Sequence of chain 1.B:
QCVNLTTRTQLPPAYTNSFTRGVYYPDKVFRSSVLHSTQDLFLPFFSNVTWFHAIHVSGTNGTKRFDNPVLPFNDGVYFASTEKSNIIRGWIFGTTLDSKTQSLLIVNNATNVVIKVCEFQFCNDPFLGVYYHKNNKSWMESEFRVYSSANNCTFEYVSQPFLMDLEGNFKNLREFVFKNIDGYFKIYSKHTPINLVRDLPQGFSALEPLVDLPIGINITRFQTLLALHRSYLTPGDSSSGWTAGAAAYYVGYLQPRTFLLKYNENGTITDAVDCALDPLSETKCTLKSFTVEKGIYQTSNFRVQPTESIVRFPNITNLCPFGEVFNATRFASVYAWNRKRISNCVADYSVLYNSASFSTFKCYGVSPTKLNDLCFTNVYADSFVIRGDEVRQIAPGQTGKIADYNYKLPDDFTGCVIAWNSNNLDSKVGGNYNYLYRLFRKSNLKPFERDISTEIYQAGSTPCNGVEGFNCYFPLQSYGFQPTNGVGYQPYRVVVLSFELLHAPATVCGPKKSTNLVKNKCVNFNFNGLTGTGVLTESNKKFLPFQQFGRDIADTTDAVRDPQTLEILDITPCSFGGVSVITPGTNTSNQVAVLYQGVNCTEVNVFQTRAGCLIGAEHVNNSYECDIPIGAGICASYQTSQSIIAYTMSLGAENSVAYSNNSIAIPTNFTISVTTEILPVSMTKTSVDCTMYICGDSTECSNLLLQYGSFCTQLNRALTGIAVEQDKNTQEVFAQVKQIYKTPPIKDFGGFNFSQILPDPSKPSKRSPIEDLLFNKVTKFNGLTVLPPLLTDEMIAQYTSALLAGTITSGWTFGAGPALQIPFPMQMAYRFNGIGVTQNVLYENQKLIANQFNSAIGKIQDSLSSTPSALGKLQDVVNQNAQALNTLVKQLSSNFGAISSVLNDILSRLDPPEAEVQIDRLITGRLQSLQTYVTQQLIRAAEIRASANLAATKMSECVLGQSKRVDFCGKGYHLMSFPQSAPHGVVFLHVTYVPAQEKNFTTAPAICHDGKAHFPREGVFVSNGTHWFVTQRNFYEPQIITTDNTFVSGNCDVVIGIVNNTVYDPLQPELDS

Binding-site contacts:
Ligand atom C3 contacts residue ASN644 of chain 1.B at 3.8 Å.
Ligand atom N2 contacts residue ASN644 of chain 1.B at 2.9 Å (h-bond).
Ligand atom O6 contacts residue HIS642 of chain 1.B at 4.3 Å.
Ligand atom O5 contacts residue ASN644 of chain 1.B at 2.4 Å (h-bond).
Ligand atom C1 contacts residue ASN644 of chain 1.B at 1.4 Å.
Ligand atom C2 contacts residue ASN644 of chain 1.B at 2.5 Å.
Ligand atom C7 contacts residue ASN644 of chain 1.B at 3.6 Å.
Ligand atom O6 contacts residue ASN644 of chain 1.B at 4.2 Å.
Ligand atom C4 contacts residue ASN644 of chain 1.B at 4.2 Å.
Ligand atom O7 contacts residue ASN644 of chain 1.B at 3.9 Å.
Ligand atom C5 contacts residue ASN644 of chain 1.B at 3.7 Å.

This protein binds this small molecule.
Small molecule (SMILES): CC(=O)N[C@@H]1[C@@H](O)[C@H](O)[C@@H](CO)O[C@H]1O